The protein below binds the small molecule below.
Small molecule (SMILES): NS(=O)(=O)c1cc(C(=O)NCCCO)c(Sc2ccccc2)cc1Cl

Sequence of chain 1.B:
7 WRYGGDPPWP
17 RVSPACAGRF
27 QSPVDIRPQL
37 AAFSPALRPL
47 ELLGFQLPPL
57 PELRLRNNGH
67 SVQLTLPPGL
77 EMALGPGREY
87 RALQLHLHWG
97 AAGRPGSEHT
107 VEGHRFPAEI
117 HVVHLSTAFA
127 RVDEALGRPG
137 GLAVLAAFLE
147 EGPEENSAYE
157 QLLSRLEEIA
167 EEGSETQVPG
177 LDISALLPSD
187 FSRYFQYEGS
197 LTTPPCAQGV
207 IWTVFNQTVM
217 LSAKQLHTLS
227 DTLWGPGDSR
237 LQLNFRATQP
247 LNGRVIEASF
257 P

Binding-site contacts:
Ligand atom O4 contacts residue LEU197 of chain 1.B at 3.4 Å.
Ligand atom C10 contacts residue HIS92 of chain 1.B at 3.2 Å.
Ligand atom N1 contacts residue GLU104 of chain 1.B at 3.8 Å.
Ligand atom O4 contacts residue TRP208 of chain 1.B at 3.4 Å.
Ligand atom C6 contacts residue VAL119 of chain 1.B at 3.9 Å (hydrophobic).
Ligand atom O25 contacts residue HIS92 of chain 1.B at 3.4 Å.
Ligand atom O3 contacts residue HIS117 of chain 1.B at 3.4 Å (h-bond).
Ligand atom N1 contacts residue HIS92 of chain 1.B at 3.3 Å (h-bond).
Ligand atom CL1 contacts residue LEU197 of chain 1.B at 3.3 Å.
Ligand atom C24 contacts residue GLN69 of chain 1.B at 3.4 Å.
Ligand atom O25 contacts residue SER67 of chain 1.B at 3.4 Å.
Ligand atom N1 contacts residue ZN1 of chain 1.G at 1.9 Å.
Ligand atom S2 contacts residue HIS92 of chain 1.B at 3.8 Å.
Ligand atom O3 contacts residue VAL140 of chain 1.B at 3.8 Å.
Ligand atom C10 contacts residue THR199 of chain 1.B at 3.8 Å.
Ligand atom O3 contacts residue HIS92 of chain 1.B at 3.4 Å.
Ligand atom C9 contacts residue HIS92 of chain 1.B at 3.8 Å.
Ligand atom C24 contacts residue ASN64 of chain 1.B at 3.6 Å.
Ligand atom N21 contacts residue THR199 of chain 1.B at 3.3 Å (h-bond).
Ligand atom N1 contacts residue HIS117 of chain 1.B at 3.3 Å (h-bond).
Ligand atom O20 contacts residue GLN69 of chain 1.B at 3.3 Å (h-bond).
Ligand atom C23 contacts residue SER67 of chain 1.B at 3.8 Å.
Ligand atom O25 contacts residue GLN69 of chain 1.B at 2.9 Å (h-bond).
Ligand atom S12 contacts residue GLN90 of chain 1.B at 3.4 Å (h-bond).
Ligand atom C22 contacts residue THR199 of chain 1.B at 3.3 Å.
Ligand atom O25 contacts residue ASN64 of chain 1.B at 3.0 Å (h-bond).
Ligand atom C5 contacts residue HIS92 of chain 1.B at 3.5 Å.
Ligand atom CL1 contacts residue VAL140 of chain 1.B at 3.4 Å.
Ligand atom S2 contacts residue THR198 of chain 1.B at 3.8 Å.
Ligand atom O4 contacts residue THR198 of chain 1.B at 3.0 Å (h-bond).
Ligand atom C8 contacts residue GLN90 of chain 1.B at 3.7 Å.
Ligand atom C16 contacts residue VAL128 of chain 1.B at 3.1 Å (hydrophobic).
Ligand atom O3 contacts residue TRP208 of chain 1.B at 3.5 Å.
Ligand atom O20 contacts residue GLN90 of chain 1.B at 3.0 Å (h-bond).
Ligand atom C15 contacts residue VAL128 of chain 1.B at 3.6 Å (hydrophobic).
Ligand atom N1 contacts residue THR198 of chain 1.B at 2.7 Å (h-bond).
Ligand atom N1 contacts residue HIS94 of chain 1.B at 3.4 Å (h-bond).
Ligand atom S2 contacts residue ZN1 of chain 1.G at 3.0 Å.
Ligand atom O3 contacts residue ZN1 of chain 1.G at 3.0 Å.
Ligand atom C6 contacts residue LEU197 of chain 1.B at 3.8 Å (hydrophobic).